Sequence of chain 1.B:
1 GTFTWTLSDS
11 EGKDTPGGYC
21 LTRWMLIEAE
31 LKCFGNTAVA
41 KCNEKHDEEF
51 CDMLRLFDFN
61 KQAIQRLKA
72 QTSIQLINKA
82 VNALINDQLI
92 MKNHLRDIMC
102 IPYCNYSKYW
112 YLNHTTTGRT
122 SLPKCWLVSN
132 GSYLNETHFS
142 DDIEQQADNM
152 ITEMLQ

Binding-site contacts:
Ligand atom O5 contacts residue ASN106 of chain 1.B at 2.4 Å (h-bond).
Ligand atom C5 contacts residue TYR134 of chain 1.B at 3.2 Å (hydrophobic).
Ligand atom O7 contacts residue SER234 of chain 1.A at 3.7 Å.
Ligand atom C6 contacts residue ARG235 of chain 1.A at 3.7 Å.
Ligand atom C4 contacts residue ASP229 of chain 1.A at 3.8 Å.
Ligand atom O7 contacts residue ASN106 of chain 1.B at 3.6 Å.
Ligand atom C6 contacts residue CYS231 of chain 1.A at 3.1 Å (hydrophobic).
Ligand atom C6 contacts residue TYR134 of chain 1.B at 3.7 Å (hydrophobic).
Ligand atom C8 contacts residue ARG235 of chain 1.A at 3.5 Å.
Ligand atom N2 contacts residue ASN106 of chain 1.B at 2.7 Å (h-bond).
Ligand atom C5 contacts residue ASN106 of chain 1.B at 3.7 Å.
Ligand atom O6 contacts residue SER133 of chain 1.B at 3.9 Å.
Ligand atom O6 contacts residue ASP229 of chain 1.A at 2.9 Å (salt-bridge).
Ligand atom O6 contacts residue CYS231 of chain 1.A at 3.6 Å (h-bond).
Ligand atom C7 contacts residue ASN106 of chain 1.B at 3.4 Å.
Ligand atom C7 contacts residue SER108 of chain 1.B at 3.6 Å.
Ligand atom C7 contacts residue ARG235 of chain 1.A at 3.8 Å.
Ligand atom C3 contacts residue ASN106 of chain 1.B at 3.7 Å.
Ligand atom C8 contacts residue SER237 of chain 1.A at 3.6 Å.
Ligand atom O7 contacts residue ARG235 of chain 1.A at 3.8 Å.
Ligand atom C5 contacts residue PHE233 of chain 1.A at 3.3 Å (hydrophobic).
Ligand atom C2 contacts residue GLN232 of chain 1.A at 3.8 Å.
Ligand atom O5 contacts residue TYR134 of chain 1.B at 3.6 Å.
Ligand atom C6 contacts residue GLN232 of chain 1.A at 3.8 Å.
Ligand atom C1 contacts residue TYR134 of chain 1.B at 3.5 Å (hydrophobic).
Ligand atom C8 contacts residue SER108 of chain 1.B at 3.3 Å.
Ligand atom C1 contacts residue ASN106 of chain 1.B at 1.4 Å.
Ligand atom O6 contacts residue GLY132 of chain 1.B at 3.3 Å.
Ligand atom O3 contacts residue SER234 of chain 1.A at 3.5 Å.
Ligand atom O5 contacts residue PHE233 of chain 1.A at 3.8 Å.
Ligand atom N2 contacts residue SER108 of chain 1.B at 2.9 Å (h-bond).
Ligand atom O6 contacts residue ARG235 of chain 1.A at 2.8 Å (salt-bridge).
Ligand atom O2 contacts residue GLN232 of chain 1.A at 2.9 Å (h-bond).
Ligand atom O4 contacts residue GLN232 of chain 1.A at 3.5 Å (h-bond).
Ligand atom O5 contacts residue ARG235 of chain 1.A at 3.7 Å.
Ligand atom C6 contacts residue ASP229 of chain 1.A at 3.5 Å.
Ligand atom C2 contacts residue ASN106 of chain 1.B at 2.3 Å.
Ligand atom O7 contacts residue GLY197 of chain 1.A at 3.2 Å.
Ligand atom O3 contacts residue ARG235 of chain 1.A at 2.9 Å (salt-bridge).
Ligand atom C8 contacts residue ASN106 of chain 1.B at 3.7 Å.

Sequence of chain 1.A:
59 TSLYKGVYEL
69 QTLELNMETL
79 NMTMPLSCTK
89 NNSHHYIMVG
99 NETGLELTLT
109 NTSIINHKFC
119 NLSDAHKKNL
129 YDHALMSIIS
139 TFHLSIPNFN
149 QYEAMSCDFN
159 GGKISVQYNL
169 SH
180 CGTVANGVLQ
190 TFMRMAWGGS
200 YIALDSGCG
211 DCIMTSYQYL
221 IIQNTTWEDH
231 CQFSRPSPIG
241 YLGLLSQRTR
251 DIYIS

This small molecule binds to this protein.
Small molecule (SMILES): CC(=O)N[C@H]1[C@H](O[C@H]2[C@H](O)[C@@H](NC(C)=O)CO[C@@H]2CO)O[C@H](CO)[C@@H](O[C@@H]2O[C@H](CO)[C@@H](O)[C@H](O[C@H]3O[C@H](CO)[C@@H](O)[C@H](O)[C@@H]3O)[C@@H]2O)[C@@H]1O